Binding-site contacts:
Ligand atom O6 contacts residue ASN493 of chain 1.B at 3.4 Å (h-bond).
Ligand atom C8 contacts residue GLN477 of chain 1.B at 4.4 Å.
Ligand atom C6 contacts residue TYR491 of chain 1.B at 3.7 Å (hydrophobic).
Ligand atom C1 contacts residue PHE448 of chain 1.B at 4.1 Å (hydrophobic).
Ligand atom O5 contacts residue TYR491 of chain 1.B at 3.6 Å.
Ligand atom O6 contacts residue TYR491 of chain 1.B at 3.0 Å.
Ligand atom C8 contacts residue ASN493 of chain 1.B at 4.2 Å.
Ligand atom C3 contacts residue ASN493 of chain 1.B at 3.7 Å.
Ligand atom C7 contacts residue ASN493 of chain 1.B at 3.0 Å.
Ligand atom C1 contacts residue ASN493 of chain 1.B at 1.4 Å.
Ligand atom O6 contacts residue PHE448 of chain 1.B at 3.4 Å.
Ligand atom C8 contacts residue TYR491 of chain 1.B at 3.9 Å (hydrophobic).
Ligand atom C7 contacts residue TYR491 of chain 1.B at 3.5 Å (hydrophobic).
Ligand atom C2 contacts residue ASN493 of chain 1.B at 2.3 Å.
Ligand atom C6 contacts residue ASN493 of chain 1.B at 4.3 Å.
Ligand atom N2 contacts residue ASN493 of chain 1.B at 2.5 Å (h-bond).
Ligand atom C4 contacts residue ASN493 of chain 1.B at 4.3 Å.
Ligand atom O7 contacts residue ASN493 of chain 1.B at 3.0 Å (h-bond).
Ligand atom O7 contacts residue TYR491 of chain 1.B at 2.8 Å (h-bond).
Ligand atom O5 contacts residue ASN493 of chain 1.B at 2.4 Å (h-bond).
Ligand atom C5 contacts residue ASN493 of chain 1.B at 3.7 Å.
Ligand atom C5 contacts residue TYR491 of chain 1.B at 3.8 Å (hydrophobic).
Ligand atom N2 contacts residue GLN477 of chain 1.B at 4.3 Å.

This small molecule binds to this protein.
Small molecule (SMILES): CC(=O)N[C@H]1[C@H](O[C@H]2[C@H](O)[C@@H](NC(C)=O)CO[C@@H]2CO)O[C@H](CO)[C@@H](O[C@@H]2O[C@H](CO)[C@@H](O)[C@H](O)[C@H]2NC(C)=O)[C@@H]1O

Sequence of chain 1.B:
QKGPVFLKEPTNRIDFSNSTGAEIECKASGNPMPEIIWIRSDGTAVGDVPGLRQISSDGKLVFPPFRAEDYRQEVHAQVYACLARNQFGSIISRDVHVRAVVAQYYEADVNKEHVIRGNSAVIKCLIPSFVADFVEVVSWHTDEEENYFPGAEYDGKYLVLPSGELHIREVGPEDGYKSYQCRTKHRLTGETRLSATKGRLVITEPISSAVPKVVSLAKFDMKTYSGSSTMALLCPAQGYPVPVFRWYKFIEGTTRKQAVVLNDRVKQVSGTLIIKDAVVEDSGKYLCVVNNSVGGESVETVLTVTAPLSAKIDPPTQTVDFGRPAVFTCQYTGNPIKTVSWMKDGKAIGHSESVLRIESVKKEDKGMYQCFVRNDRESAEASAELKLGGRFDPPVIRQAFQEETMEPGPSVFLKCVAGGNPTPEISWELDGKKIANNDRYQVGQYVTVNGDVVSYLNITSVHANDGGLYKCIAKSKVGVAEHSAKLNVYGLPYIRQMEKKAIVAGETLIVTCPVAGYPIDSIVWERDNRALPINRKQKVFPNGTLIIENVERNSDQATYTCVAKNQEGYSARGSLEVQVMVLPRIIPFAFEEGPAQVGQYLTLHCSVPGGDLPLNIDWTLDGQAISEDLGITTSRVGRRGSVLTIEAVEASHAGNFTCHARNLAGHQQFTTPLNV